Binding-site contacts:
Ligand atom C7 contacts residue ASN57 of chain 7.A at 3.4 Å.
Ligand atom C3 contacts residue ASN57 of chain 7.A at 3.7 Å.
Ligand atom O5 contacts residue ASN57 of chain 7.A at 2.3 Å (h-bond).
Ligand atom C2 contacts residue ASN57 of chain 7.A at 2.4 Å.
Ligand atom O7 contacts residue ASN57 of chain 7.A at 4.3 Å.
Ligand atom C8 contacts residue ASN57 of chain 7.A at 3.5 Å.
Ligand atom C5 contacts residue ASN57 of chain 7.A at 3.6 Å.
Ligand atom N2 contacts residue ASN57 of chain 7.A at 2.7 Å (h-bond).
Ligand atom O5 contacts residue ARG14 of chain 7.A at 3.8 Å.
Ligand atom C1 contacts residue ARG14 of chain 7.A at 3.8 Å.
Ligand atom C4 contacts residue ASN57 of chain 7.A at 4.2 Å.
Ligand atom C5 contacts residue ARG14 of chain 7.A at 3.7 Å.
Ligand atom C1 contacts residue ASN57 of chain 7.A at 1.4 Å.

This protein binds this small molecule.
Small molecule (SMILES): CC(=O)N[C@@H]1[C@@H](O)[C@H](O)[C@@H](CO)O[C@H]1O

Sequence of chain 7.A:
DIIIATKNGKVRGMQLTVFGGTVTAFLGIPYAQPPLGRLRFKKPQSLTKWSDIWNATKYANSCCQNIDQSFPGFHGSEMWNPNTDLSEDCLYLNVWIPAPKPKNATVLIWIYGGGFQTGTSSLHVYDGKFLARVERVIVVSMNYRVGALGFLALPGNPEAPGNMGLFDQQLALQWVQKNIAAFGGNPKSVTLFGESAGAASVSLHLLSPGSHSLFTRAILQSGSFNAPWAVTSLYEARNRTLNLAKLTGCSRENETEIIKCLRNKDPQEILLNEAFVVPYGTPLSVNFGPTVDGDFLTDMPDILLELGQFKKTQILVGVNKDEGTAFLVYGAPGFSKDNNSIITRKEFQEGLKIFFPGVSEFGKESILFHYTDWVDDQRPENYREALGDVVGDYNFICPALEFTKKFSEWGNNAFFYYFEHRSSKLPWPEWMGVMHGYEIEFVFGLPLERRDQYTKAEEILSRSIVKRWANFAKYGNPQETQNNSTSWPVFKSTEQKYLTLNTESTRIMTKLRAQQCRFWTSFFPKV